Binding-site contacts:
Ligand atom O5 contacts residue ASN364 of chain 1.M at 2.7 Å (h-bond).
Ligand atom C4 contacts residue ASN364 of chain 1.M at 4.3 Å.
Ligand atom C8 contacts residue THR350 of chain 1.M at 4.4 Å.
Ligand atom C8 contacts residue ASN364 of chain 1.M at 4.0 Å.
Ligand atom N2 contacts residue ASN364 of chain 1.M at 2.4 Å (h-bond).
Ligand atom O7 contacts residue NAG1 of chain 1.IC at 3.1 Å (h-bond).
Ligand atom C2 contacts residue ASN364 of chain 1.M at 2.3 Å.
Ligand atom C7 contacts residue ASN364 of chain 1.M at 3.1 Å.
Ligand atom C1 contacts residue THR366 of chain 1.M at 4.0 Å.
Ligand atom C7 contacts residue NAG1 of chain 1.IC at 3.9 Å.
Ligand atom C3 contacts residue ASN364 of chain 1.M at 3.6 Å.
Ligand atom C1 contacts residue ASN364 of chain 1.M at 1.5 Å.
Ligand atom O5 contacts residue THR366 of chain 1.M at 4.4 Å.
Ligand atom C5 contacts residue THR366 of chain 1.M at 4.0 Å.
Ligand atom O7 contacts residue ASN364 of chain 1.M at 3.6 Å (h-bond).
Ligand atom C8 contacts residue NAG1 of chain 1.IC at 4.0 Å.
Ligand atom C5 contacts residue ASN364 of chain 1.M at 3.8 Å.

Sequence of chain 1.M:
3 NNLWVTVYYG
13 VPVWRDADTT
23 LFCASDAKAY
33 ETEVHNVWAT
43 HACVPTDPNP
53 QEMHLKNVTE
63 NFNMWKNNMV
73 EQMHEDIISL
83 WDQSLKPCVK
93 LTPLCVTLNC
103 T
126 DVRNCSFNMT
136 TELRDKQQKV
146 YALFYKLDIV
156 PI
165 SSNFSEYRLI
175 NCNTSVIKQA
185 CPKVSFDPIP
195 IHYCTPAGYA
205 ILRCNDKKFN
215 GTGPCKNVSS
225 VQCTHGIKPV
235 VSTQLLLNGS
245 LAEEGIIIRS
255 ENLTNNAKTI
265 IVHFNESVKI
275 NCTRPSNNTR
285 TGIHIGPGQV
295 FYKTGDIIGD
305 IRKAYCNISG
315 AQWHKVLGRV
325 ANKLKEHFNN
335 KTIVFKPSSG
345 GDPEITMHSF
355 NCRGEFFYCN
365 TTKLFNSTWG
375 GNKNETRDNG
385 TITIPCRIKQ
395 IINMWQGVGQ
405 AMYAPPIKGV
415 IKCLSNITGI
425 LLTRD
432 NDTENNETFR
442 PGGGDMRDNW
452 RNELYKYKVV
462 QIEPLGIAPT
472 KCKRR

This small molecule binds to this protein.
Small molecule (SMILES): CC(=O)N[C@H]1[C@H](O[C@H]2[C@H](O)[C@@H](NC(C)=O)CO[C@@H]2CO)O[C@H](CO)[C@@H](O)[C@@H]1O